This small molecule binds to this protein.
Small molecule (SMILES): Nc1ncnc2c1ncn2[C@@H]1O[C@H](COP(=O)(O)OP(=O)(O)OP(O)(O)=S)[C@@H](O)[C@H]1O

Binding-site contacts:
Ligand atom O3A contacts residue GLY420 of chain 1.C at 3.1 Å.
Ligand atom C8 contacts residue VAL421 of chain 1.C at 3.1 Å (hydrophobic).
Ligand atom N7 contacts residue VAL421 of chain 1.C at 2.9 Å (h-bond).
Ligand atom O5' contacts residue SER425 of chain 1.C at 2.2 Å (h-bond).
Ligand atom O2B contacts residue VAL421 of chain 1.C at 3.0 Å (h-bond).
Ligand atom PG contacts residue MG1 of chain 1.M at 2.7 Å.
Ligand atom O1A contacts residue MG1 of chain 1.M at 3.1 Å.
Ligand atom PB contacts residue MG1 of chain 1.M at 3.2 Å.
Ligand atom O2A contacts residue GLY422 of chain 1.C at 2.7 Å.
Ligand atom O2G contacts residue MG1 of chain 1.M at 2.1 Å.
Ligand atom S1G contacts residue GLU485 of chain 1.C at 3.2 Å (salt-bridge).
Ligand atom O3A contacts residue GLY422 of chain 1.C at 3.4 Å (h-bond).
Ligand atom N1 contacts residue ILE563 of chain 1.C at 3.3 Å.
Ligand atom O1A contacts residue ARG604 of chain 1.C at 3.3 Å (salt-bridge).
Ligand atom O2B contacts residue LYS423 of chain 1.C at 2.3 Å (salt-bridge).
Ligand atom O2A contacts residue THR424 of chain 1.C at 2.7 Å (h-bond).
Ligand atom O1B contacts residue THR424 of chain 1.C at 2.9 Å (h-bond).
Ligand atom C5' contacts residue SER425 of chain 1.C at 3.3 Å.
Ligand atom O2B contacts residue GLY422 of chain 1.C at 3.3 Å (h-bond).
Ligand atom N7 contacts residue TYR555 of chain 1.C at 3.4 Å (h-bond).
Ligand atom N1 contacts residue TYR567 of chain 1.C at 3.5 Å.
Ligand atom C6 contacts residue ILE563 of chain 1.C at 3.4 Å (hydrophobic).
Ligand atom O3B contacts residue MG1 of chain 1.M at 3.4 Å.
Ligand atom O3B contacts residue GLY420 of chain 1.C at 2.8 Å (h-bond).
Ligand atom O2G contacts residue ARG546 of chain 1.D at 2.7 Å (salt-bridge).
Ligand atom O2A contacts residue LYS423 of chain 1.C at 2.8 Å (salt-bridge).
Ligand atom N6 contacts residue TYR386 of chain 1.C at 2.9 Å (h-bond).
Ligand atom O3G contacts residue ARG546 of chain 1.D at 2.6 Å (salt-bridge).
Ligand atom S1G contacts residue MG1 of chain 1.M at 2.8 Å.
Ligand atom PB contacts residue LYS423 of chain 1.C at 3.2 Å.
Ligand atom O2B contacts residue GLY420 of chain 1.C at 2.7 Å (h-bond).
Ligand atom PG contacts residue ARG546 of chain 1.D at 3.5 Å.
Ligand atom PB contacts residue GLY420 of chain 1.C at 3.2 Å.
Ligand atom PA contacts residue SER425 of chain 1.C at 3.1 Å.
Ligand atom O3B contacts residue LYS423 of chain 1.C at 3.4 Å (salt-bridge).
Ligand atom O5' contacts residue GLY422 of chain 1.C at 3.4 Å.
Ligand atom O2A contacts residue SER425 of chain 1.C at 3.0 Å (h-bond).
Ligand atom O1B contacts residue MG1 of chain 1.M at 2.1 Å.
Ligand atom C8 contacts residue GLY422 of chain 1.C at 3.4 Å.
Ligand atom S1G contacts residue LYS423 of chain 1.C at 2.9 Å (salt-bridge).

Sequence of chain 1.C:
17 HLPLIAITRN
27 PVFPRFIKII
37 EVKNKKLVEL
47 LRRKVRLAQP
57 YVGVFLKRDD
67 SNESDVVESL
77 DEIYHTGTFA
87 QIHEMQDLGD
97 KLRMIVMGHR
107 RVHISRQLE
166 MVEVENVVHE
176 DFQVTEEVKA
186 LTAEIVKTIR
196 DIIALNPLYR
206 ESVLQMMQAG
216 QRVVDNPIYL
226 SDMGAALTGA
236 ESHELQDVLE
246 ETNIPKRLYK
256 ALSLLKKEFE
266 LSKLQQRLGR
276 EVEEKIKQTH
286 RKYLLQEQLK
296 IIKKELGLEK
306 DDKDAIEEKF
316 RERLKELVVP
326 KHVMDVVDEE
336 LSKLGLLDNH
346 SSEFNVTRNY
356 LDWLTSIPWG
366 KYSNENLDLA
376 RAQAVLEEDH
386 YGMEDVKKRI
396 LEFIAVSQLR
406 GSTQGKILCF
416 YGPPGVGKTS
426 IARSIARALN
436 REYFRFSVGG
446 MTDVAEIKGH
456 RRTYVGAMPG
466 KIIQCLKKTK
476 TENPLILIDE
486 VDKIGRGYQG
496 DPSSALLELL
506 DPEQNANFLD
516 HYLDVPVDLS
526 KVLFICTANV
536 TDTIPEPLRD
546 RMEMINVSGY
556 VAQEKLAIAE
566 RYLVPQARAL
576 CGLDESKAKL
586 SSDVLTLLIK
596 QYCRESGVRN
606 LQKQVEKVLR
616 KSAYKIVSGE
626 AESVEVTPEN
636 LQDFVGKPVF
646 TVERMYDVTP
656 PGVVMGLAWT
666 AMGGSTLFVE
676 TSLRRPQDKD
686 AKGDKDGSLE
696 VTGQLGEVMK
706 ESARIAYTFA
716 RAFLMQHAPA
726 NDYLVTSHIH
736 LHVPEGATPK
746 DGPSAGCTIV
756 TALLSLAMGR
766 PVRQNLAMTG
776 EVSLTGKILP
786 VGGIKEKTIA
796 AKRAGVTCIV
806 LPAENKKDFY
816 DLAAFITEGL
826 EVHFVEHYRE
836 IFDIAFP

Sequence of chain 1.D:
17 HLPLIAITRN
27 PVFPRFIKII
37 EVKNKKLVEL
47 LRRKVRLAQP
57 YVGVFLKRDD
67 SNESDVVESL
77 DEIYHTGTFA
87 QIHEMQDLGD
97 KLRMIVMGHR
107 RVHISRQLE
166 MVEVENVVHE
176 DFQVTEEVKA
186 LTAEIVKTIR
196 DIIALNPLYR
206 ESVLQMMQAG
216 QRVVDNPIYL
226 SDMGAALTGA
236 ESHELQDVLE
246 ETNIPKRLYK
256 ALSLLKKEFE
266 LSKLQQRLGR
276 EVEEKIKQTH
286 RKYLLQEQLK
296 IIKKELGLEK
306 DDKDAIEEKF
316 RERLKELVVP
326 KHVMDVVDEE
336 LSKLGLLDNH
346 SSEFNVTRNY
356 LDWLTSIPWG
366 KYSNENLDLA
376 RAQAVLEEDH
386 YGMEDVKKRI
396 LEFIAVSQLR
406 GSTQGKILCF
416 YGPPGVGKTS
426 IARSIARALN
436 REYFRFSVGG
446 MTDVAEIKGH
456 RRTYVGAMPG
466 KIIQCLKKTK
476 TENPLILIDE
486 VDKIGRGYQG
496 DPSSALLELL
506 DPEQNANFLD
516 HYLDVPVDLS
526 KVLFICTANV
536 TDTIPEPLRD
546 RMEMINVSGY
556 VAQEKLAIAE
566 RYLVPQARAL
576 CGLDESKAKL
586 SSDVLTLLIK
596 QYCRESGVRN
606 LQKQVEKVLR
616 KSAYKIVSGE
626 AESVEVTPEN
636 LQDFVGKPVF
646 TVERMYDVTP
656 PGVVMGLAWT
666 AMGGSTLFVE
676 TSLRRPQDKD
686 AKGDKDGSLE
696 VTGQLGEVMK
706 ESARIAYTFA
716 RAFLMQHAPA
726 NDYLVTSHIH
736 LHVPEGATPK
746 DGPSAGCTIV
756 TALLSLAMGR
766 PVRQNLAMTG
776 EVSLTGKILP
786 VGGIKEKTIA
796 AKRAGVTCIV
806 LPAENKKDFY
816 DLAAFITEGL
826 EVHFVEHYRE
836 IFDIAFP